This small molecule binds to this protein.
Small molecule (SMILES): Nc1c(O)c(S(=O)(=O)O)cc2c1C(=O)c1ccccc1C2=O

Binding-site contacts:
Ligand atom C contacts residue HIS92 of chain 1.G at 3.6 Å.
Ligand atom O4 contacts residue ASN89 of chain 1.G at 3.6 Å.
Ligand atom C9 contacts residue GLY93 of chain 1.G at 3.6 Å.
Ligand atom C7 contacts residue PRO67 of chain 1.G at 3.7 Å (hydrophobic).
Ligand atom O1 contacts residue LYS283 of chain 1.G at 2.8 Å (salt-bridge).
Ligand atom N contacts residue HIS92 of chain 1.G at 3.8 Å.
Ligand atom C6 contacts residue HIS92 of chain 1.G at 3.6 Å.
Ligand atom C4 contacts residue HIS92 of chain 1.G at 3.3 Å.
Ligand atom O5 contacts residue SER278 of chain 1.G at 3.7 Å.
Ligand atom N contacts residue LYS283 of chain 1.G at 3.8 Å.
Ligand atom C1 contacts residue LYS283 of chain 1.G at 3.8 Å.
Ligand atom C10 contacts residue HIS98 of chain 1.G at 3.9 Å.
Ligand atom C2 contacts residue LYS283 of chain 1.G at 3.9 Å.
Ligand atom O contacts residue SER278 of chain 1.G at 3.6 Å.
Ligand atom O contacts residue ARG87 of chain 1.G at 3.5 Å (salt-bridge).
Ligand atom O5 contacts residue GLY279 of chain 1.G at 3.0 Å (h-bond).
Ligand atom O1 contacts residue HIS92 of chain 1.G at 3.9 Å.
Ligand atom C13 contacts residue HIS92 of chain 1.G at 3.8 Å.
Ligand atom C3 contacts residue ASN89 of chain 1.G at 3.9 Å.
Ligand atom C12 contacts residue HIS92 of chain 1.G at 3.5 Å.
Ligand atom O2 contacts residue THR64 of chain 1.G at 3.8 Å.
Ligand atom C10 contacts residue GLY93 of chain 1.G at 3.8 Å.
Ligand atom C3 contacts residue ALA282 of chain 1.G at 3.6 Å (hydrophobic).
Ligand atom C10 contacts residue TYR97 of chain 1.G at 3.2 Å (hydrophobic).
Ligand atom C1 contacts residue HIS92 of chain 1.G at 3.4 Å.
Ligand atom C11 contacts residue HIS98 of chain 1.G at 3.8 Å.
Ligand atom C12 contacts residue PRO67 of chain 1.G at 3.8 Å (hydrophobic).
Ligand atom C3 contacts residue HIS92 of chain 1.G at 3.5 Å.
Ligand atom O contacts residue ASN89 of chain 1.G at 3.6 Å.
Ligand atom C8 contacts residue PRO67 of chain 1.G at 3.9 Å (hydrophobic).
Ligand atom C7 contacts residue HIS92 of chain 1.G at 3.4 Å.
Ligand atom C5 contacts residue HIS92 of chain 1.G at 3.4 Å.
Ligand atom C2 contacts residue HIS92 of chain 1.G at 3.5 Å.
Ligand atom C9 contacts residue TYR97 of chain 1.G at 3.7 Å (hydrophobic).
Ligand atom C8 contacts residue HIS92 of chain 1.G at 3.7 Å.
Ligand atom O contacts residue GLY279 of chain 1.G at 3.9 Å.
Ligand atom C11 contacts residue HIS92 of chain 1.G at 3.9 Å.
Ligand atom O2 contacts residue ASN89 of chain 1.G at 3.8 Å.
Ligand atom O2 contacts residue ALA282 of chain 1.G at 3.8 Å.
Ligand atom O contacts residue THR64 of chain 1.G at 3.9 Å.

Sequence of chain 1.G:
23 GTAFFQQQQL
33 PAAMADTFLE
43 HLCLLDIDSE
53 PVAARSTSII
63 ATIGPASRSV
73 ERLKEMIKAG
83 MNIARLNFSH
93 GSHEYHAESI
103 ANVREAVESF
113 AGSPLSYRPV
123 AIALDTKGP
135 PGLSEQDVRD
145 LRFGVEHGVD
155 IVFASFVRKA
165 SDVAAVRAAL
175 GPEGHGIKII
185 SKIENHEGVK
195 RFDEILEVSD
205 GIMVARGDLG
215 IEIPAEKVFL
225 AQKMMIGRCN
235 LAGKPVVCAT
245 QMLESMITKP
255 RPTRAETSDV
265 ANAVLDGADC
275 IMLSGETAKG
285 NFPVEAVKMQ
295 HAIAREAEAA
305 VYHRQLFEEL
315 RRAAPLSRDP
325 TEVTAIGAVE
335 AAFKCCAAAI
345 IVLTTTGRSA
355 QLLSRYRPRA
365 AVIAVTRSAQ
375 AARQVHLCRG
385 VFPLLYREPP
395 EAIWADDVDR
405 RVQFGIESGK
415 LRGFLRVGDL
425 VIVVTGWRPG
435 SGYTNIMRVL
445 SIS